The small molecule below binds the protein below.
Small molecule (SMILES): CC[C@H](C)[C@H](N)C(=O)N[C@@H](CC(C)C)C(=O)N[C@@H](CC1=NC=NC1)C(=O)N[C@@H](CCCN=C(N)N)C(=O)N[C@@H](CC(C)C)C(=O)N[C@H](C=O)CC(C)C

Sequence of chain 1.A:
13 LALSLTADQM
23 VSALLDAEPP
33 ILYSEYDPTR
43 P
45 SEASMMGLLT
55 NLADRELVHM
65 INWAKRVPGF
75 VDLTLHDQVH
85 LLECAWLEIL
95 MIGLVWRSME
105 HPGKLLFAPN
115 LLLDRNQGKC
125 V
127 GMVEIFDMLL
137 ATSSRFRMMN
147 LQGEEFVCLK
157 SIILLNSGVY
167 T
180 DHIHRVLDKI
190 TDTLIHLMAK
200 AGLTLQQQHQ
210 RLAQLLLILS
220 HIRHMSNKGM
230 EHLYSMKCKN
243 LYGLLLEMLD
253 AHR

Binding-site contacts:
Ligand atom ND1 contacts residue LEU79 of chain 1.A at 4.1 Å.
Ligand atom CD2 contacts residue VAL83 of chain 1.A at 3.8 Å (hydrophobic).
Ligand atom CD1 contacts residue LEU246 of chain 1.A at 4.2 Å (hydrophobic).
Ligand atom CA contacts residue GLU249 of chain 1.A at 3.4 Å.
Ligand atom CE1 contacts residue LEU79 of chain 1.A at 3.4 Å (hydrophobic).
Ligand atom CG1 contacts residue GLU249 of chain 1.A at 3.1 Å.
Ligand atom CD2 contacts residue LEU79 of chain 1.A at 3.7 Å (hydrophobic).
Ligand atom CG contacts residue ILE65 of chain 1.A at 3.9 Å (hydrophobic).
Ligand atom CB contacts residue GLU249 of chain 1.A at 3.3 Å.
Ligand atom CD1 contacts residue GLU249 of chain 1.A at 3.7 Å.
Ligand atom CA contacts residue VAL83 of chain 1.A at 4.0 Å (hydrophobic).
Ligand atom N contacts residue LYS69 of chain 1.A at 4.2 Å.
Ligand atom CD1 contacts residue ILE65 of chain 1.A at 3.6 Å (hydrophobic).
Ligand atom CD2 contacts residue ILE65 of chain 1.A at 4.1 Å (hydrophobic).
Ligand atom N contacts residue ILE65 of chain 1.A at 4.3 Å.
Ligand atom CD2 contacts residue LEU86 of chain 1.A at 4.1 Å (hydrophobic).
Ligand atom C contacts residue GLU249 of chain 1.A at 3.4 Å.
Ligand atom N contacts residue GLU249 of chain 1.A at 3.1 Å (salt-bridge).
Ligand atom CD2 contacts residue GLN82 of chain 1.A at 3.5 Å.
Ligand atom O contacts residue LEU79 of chain 1.A at 4.1 Å.
Ligand atom N contacts residue LEU246 of chain 1.A at 4.3 Å.
Ligand atom N contacts residue VAL83 of chain 1.A at 4.2 Å.
Ligand atom CD2 contacts residue VAL83 of chain 1.A at 4.2 Å (hydrophobic).
Ligand atom CD1 contacts residue VAL83 of chain 1.A at 3.5 Å (hydrophobic).
Ligand atom CG contacts residue VAL83 of chain 1.A at 4.3 Å (hydrophobic).
Ligand atom CA contacts residue GLU249 of chain 1.A at 3.4 Å.
Ligand atom CD2 contacts residue MET250 of chain 1.A at 3.6 Å (hydrophobic).
Ligand atom CA contacts residue LYS69 of chain 1.A at 3.6 Å.
Ligand atom CD1 contacts residue GLY245 of chain 1.A at 4.1 Å.
Ligand atom C contacts residue LYS69 of chain 1.A at 3.6 Å.
Ligand atom CD1 contacts residue LEU86 of chain 1.A at 4.2 Å (hydrophobic).
Ligand atom O contacts residue ILE65 of chain 1.A at 4.2 Å.
Ligand atom CB contacts residue GLU249 of chain 1.A at 3.2 Å.
Ligand atom CB contacts residue MET250 of chain 1.A at 4.3 Å (hydrophobic).
Ligand atom N contacts residue GLU249 of chain 1.A at 2.5 Å (salt-bridge).
Ligand atom CB contacts residue LEU79 of chain 1.A at 4.0 Å (hydrophobic).
Ligand atom CD2 contacts residue GLU87 of chain 1.A at 4.0 Å.
Ligand atom O contacts residue LYS69 of chain 1.A at 2.9 Å (salt-bridge).
Ligand atom NE2 contacts residue LEU79 of chain 1.A at 3.2 Å.
Ligand atom CD1 contacts residue LEU246 of chain 1.A at 3.6 Å (hydrophobic).